Binding-site contacts:
Ligand atom C33 contacts residue ASP163 of chain 1.A at 3.2 Å.
Ligand atom F44 contacts residue LEU136 of chain 1.A at 3.2 Å.
Ligand atom C46 contacts residue MET73 of chain 1.A at 3.8 Å (hydrophobic).
Ligand atom O36 contacts residue LYS52 of chain 1.A at 3.2 Å (salt-bridge).
Ligand atom C23 contacts residue TYR100 of chain 1.A at 3.5 Å (hydrophobic).
Ligand atom C24 contacts residue TYR100 of chain 1.A at 3.6 Å (hydrophobic).
Ligand atom O37 contacts residue SER162 of chain 1.A at 3.7 Å.
Ligand atom C23 contacts residue GLU102 of chain 1.A at 3.5 Å.
Ligand atom C8 contacts residue ALA50 of chain 1.A at 3.5 Å (hydrophobic).
Ligand atom O13 contacts residue ILE25 of chain 1.A at 3.7 Å.
Ligand atom N35 contacts residue MET73 of chain 1.A at 3.8 Å.
Ligand atom O11 contacts residue ILE25 of chain 1.A at 3.6 Å.
Ligand atom C9 contacts residue THR98 of chain 1.A at 3.5 Å.
Ligand atom C34 contacts residue MET73 of chain 1.A at 3.6 Å (hydrophobic).
Ligand atom C8 contacts residue MET101 of chain 1.A at 3.7 Å (hydrophobic).
Ligand atom C24 contacts residue GLU102 of chain 1.A at 3.4 Å.
Ligand atom F21 contacts residue LYS52 of chain 1.A at 3.5 Å.
Ligand atom C8 contacts residue THR98 of chain 1.A at 3.8 Å.
Ligand atom C8 contacts residue GLU99 of chain 1.A at 3.3 Å.
Ligand atom C43 contacts residue ASP163 of chain 1.A at 3.6 Å.
Ligand atom C10 contacts residue ALA50 of chain 1.A at 3.6 Å (hydrophobic).
Ligand atom C46 contacts residue GLU69 of chain 1.A at 3.6 Å.
Ligand atom C12 contacts residue ILE25 of chain 1.A at 3.7 Å (hydrophobic).
Ligand atom C2 contacts residue ILE25 of chain 1.A at 3.5 Å (hydrophobic).
Ligand atom O37 contacts residue ASP163 of chain 1.A at 2.9 Å (salt-bridge).
Ligand atom C32 contacts residue ASP163 of chain 1.A at 3.8 Å.
Ligand atom C45 contacts residue GLU69 of chain 1.A at 3.7 Å.
Ligand atom C9 contacts residue ALA50 of chain 1.A at 3.3 Å (hydrophobic).
Ligand atom C25 contacts residue GLU102 of chain 1.A at 3.6 Å.
Ligand atom C39 contacts residue ASP163 of chain 1.A at 3.8 Å.
Ligand atom N35 contacts residue ASP163 of chain 1.A at 3.5 Å (salt-bridge).
Ligand atom F21 contacts residue VAL33 of chain 1.A at 3.8 Å.
Ligand atom N7 contacts residue MET101 of chain 1.A at 3.0 Å (h-bond).
Ligand atom C38 contacts residue ASP163 of chain 1.A at 3.7 Å.
Ligand atom C3 contacts residue MET101 of chain 1.A at 3.2 Å (hydrophobic).
Ligand atom C45 contacts residue ASP163 of chain 1.A at 3.3 Å.
Ligand atom C34 contacts residue ASP163 of chain 1.A at 3.0 Å.
Ligand atom C42 contacts residue TYR141 of chain 1.A at 3.7 Å (hydrophobic).
Ligand atom C23 contacts residue MET101 of chain 1.A at 3.5 Å (hydrophobic).
Ligand atom C1 contacts residue ILE25 of chain 1.A at 3.5 Å (hydrophobic).

Sequence of chain 1.A:
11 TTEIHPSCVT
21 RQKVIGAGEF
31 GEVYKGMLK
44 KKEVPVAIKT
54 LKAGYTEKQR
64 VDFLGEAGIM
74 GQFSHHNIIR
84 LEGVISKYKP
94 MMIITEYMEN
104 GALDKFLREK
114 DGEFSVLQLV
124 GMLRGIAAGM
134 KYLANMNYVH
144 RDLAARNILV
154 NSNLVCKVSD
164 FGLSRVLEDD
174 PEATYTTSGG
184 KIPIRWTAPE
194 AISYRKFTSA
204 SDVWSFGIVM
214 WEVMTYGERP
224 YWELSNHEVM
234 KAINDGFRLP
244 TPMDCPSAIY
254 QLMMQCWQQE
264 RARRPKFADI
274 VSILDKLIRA

This protein binds this small molecule.
Small molecule (SMILES): COc1cc2c(Oc3ccc(NC(=O)C4(C(=O)Nc5ccc(F)cc5)CC4)cc3F)ccnc2cc1OCCCN1CCOCC1